Binding-site contacts:
Ligand atom C6 contacts residue TYR38 of chain 1.D at 3.7 Å (hydrophobic).
Ligand atom C3 contacts residue TYR38 of chain 1.D at 3.7 Å (hydrophobic).
Ligand atom C6 contacts residue LEU178 of chain 1.E at 4.4 Å (hydrophobic).
Ligand atom N1 contacts residue GLU131 of chain 1.E at 3.9 Å.
Ligand atom C8 contacts residue GLU77 of chain 1.E at 4.0 Å.
Ligand atom C3 contacts residue LEU178 of chain 1.E at 4.0 Å (hydrophobic).
Ligand atom O7 contacts residue ASN103 of chain 1.D at 3.5 Å (h-bond).
Ligand atom C9 contacts residue PHE133 of chain 1.E at 3.9 Å (hydrophobic).
Ligand atom C3 contacts residue ASN103 of chain 1.D at 3.5 Å.
Ligand atom C8 contacts residue ILE79 of chain 1.E at 4.3 Å (hydrophobic).
Ligand atom O7 contacts residue PHE19 of chain 1.D at 4.1 Å.
Ligand atom O4 contacts residue TYR38 of chain 1.D at 4.0 Å.
Ligand atom C5 contacts residue TYR38 of chain 1.D at 3.5 Å (hydrophobic).
Ligand atom O4 contacts residue TYR175 of chain 1.E at 4.3 Å.
Ligand atom C9 contacts residue LEU178 of chain 1.E at 3.8 Å (hydrophobic).
Ligand atom N1 contacts residue TYR175 of chain 1.E at 4.2 Å.
Ligand atom N1 contacts residue PHE133 of chain 1.E at 4.0 Å.
Ligand atom C3 contacts residue PHE133 of chain 1.E at 4.4 Å (hydrophobic).
Ligand atom C2 contacts residue TYR38 of chain 1.D at 3.6 Å (hydrophobic).
Ligand atom C9 contacts residue PHE188 of chain 1.E at 3.5 Å (hydrophobic).
Ligand atom C8 contacts residue GLU131 of chain 1.E at 3.5 Å.
Ligand atom C8 contacts residue PRO132 of chain 1.E at 3.1 Å (hydrophobic).
Ligand atom O7 contacts residue LEU178 of chain 1.E at 4.0 Å.
Ligand atom C10 contacts residue GLU131 of chain 1.E at 3.4 Å.
Ligand atom C5 contacts residue PHE19 of chain 1.D at 4.3 Å (hydrophobic).
Ligand atom C2 contacts residue GLU77 of chain 1.E at 3.8 Å.
Ligand atom C9 contacts residue GLU131 of chain 1.E at 4.2 Å.
Ligand atom C8 contacts residue PHE188 of chain 1.E at 4.4 Å (hydrophobic).
Ligand atom O4 contacts residue LEU178 of chain 1.E at 3.8 Å.
Ligand atom C5 contacts residue LEU178 of chain 1.E at 4.0 Å (hydrophobic).
Ligand atom C10 contacts residue ILE79 of chain 1.E at 4.0 Å (hydrophobic).
Ligand atom C10 contacts residue TYR38 of chain 1.D at 4.0 Å (hydrophobic).
Ligand atom C8 contacts residue PHE133 of chain 1.E at 3.6 Å (hydrophobic).
Ligand atom O7 contacts residue TYR38 of chain 1.D at 3.0 Å.
Ligand atom C10 contacts residue TYR175 of chain 1.E at 3.0 Å (hydrophobic).
Ligand atom N1 contacts residue GLU77 of chain 1.E at 4.3 Å.
Ligand atom C9 contacts residue TYR175 of chain 1.E at 4.0 Å (hydrophobic).
Ligand atom C6 contacts residue TYR175 of chain 1.E at 4.3 Å (hydrophobic).
Ligand atom C2 contacts residue PHE133 of chain 1.E at 3.7 Å (hydrophobic).
Ligand atom C6 contacts residue PHE19 of chain 1.D at 3.5 Å (hydrophobic).

Sequence of chain 1.E:
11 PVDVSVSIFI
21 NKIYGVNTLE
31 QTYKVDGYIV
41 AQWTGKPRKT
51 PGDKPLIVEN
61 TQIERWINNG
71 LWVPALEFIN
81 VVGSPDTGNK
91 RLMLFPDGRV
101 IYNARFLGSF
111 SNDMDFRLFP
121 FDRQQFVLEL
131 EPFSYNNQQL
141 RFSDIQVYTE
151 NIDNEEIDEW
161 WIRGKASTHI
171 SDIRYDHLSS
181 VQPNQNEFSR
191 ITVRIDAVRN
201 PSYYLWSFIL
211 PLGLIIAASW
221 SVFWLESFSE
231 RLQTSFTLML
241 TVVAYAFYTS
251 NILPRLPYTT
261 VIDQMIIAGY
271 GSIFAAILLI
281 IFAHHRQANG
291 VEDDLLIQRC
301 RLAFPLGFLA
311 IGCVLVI

Sequence of chain 1.D:
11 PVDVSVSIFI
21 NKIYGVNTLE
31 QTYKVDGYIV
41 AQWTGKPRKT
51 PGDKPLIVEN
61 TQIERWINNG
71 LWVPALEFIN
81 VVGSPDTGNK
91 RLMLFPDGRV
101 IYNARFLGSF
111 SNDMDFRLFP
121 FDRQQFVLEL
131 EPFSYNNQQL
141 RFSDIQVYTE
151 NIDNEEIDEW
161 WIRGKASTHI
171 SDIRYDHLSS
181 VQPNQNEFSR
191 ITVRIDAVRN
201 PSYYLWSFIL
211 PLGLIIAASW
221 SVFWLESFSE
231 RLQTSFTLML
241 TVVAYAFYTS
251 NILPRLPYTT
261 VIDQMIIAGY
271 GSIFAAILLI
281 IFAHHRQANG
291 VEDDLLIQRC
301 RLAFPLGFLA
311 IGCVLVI

A small-molecule ligand and the protein it binds are described below.
Small molecule (SMILES): CC(=O)OCC[N+](C)(C)C